Binding-site contacts:
Ligand atom C2 contacts residue HIS189 of chain 1.A at 4.0 Å.
Ligand atom O1 contacts residue TYR178 of chain 1.A at 3.6 Å.
Ligand atom O contacts residue ASN199 of chain 1.A at 3.9 Å.
Ligand atom C2 contacts residue TYR178 of chain 1.A at 3.7 Å (hydrophobic).
Ligand atom N contacts residue HIS189 of chain 1.A at 4.0 Å.
Ligand atom C3 contacts residue HIS189 of chain 1.A at 3.5 Å.
Ligand atom C contacts residue GLU191 of chain 1.A at 3.6 Å.
Ligand atom N2 contacts residue HIS277 of chain 1.A at 3.3 Å (h-bond).
Ligand atom C4 contacts residue ZN1 of chain 1.E at 3.2 Å.
Ligand atom C5 contacts residue ASN199 of chain 1.A at 3.9 Å.
Ligand atom C8 contacts residue LYS207 of chain 1.A at 4.0 Å.
Ligand atom N2 contacts residue HIS189 of chain 1.A at 3.2 Å (h-bond).
Ligand atom S contacts residue LYS242 of chain 1.A at 3.6 Å.
Ligand atom C5 contacts residue TRP209 of chain 1.A at 3.7 Å (hydrophobic).
Ligand atom C6 contacts residue PHE186 of chain 1.A at 3.5 Å (hydrophobic).
Ligand atom C8 contacts residue TYR133 of chain 1.A at 3.3 Å (hydrophobic).
Ligand atom O1 contacts residue PHE186 of chain 1.A at 3.7 Å.
Ligand atom N contacts residue ZN1 of chain 1.E at 3.9 Å.
Ligand atom O contacts residue LYS207 of chain 1.A at 2.8 Å (salt-bridge).
Ligand atom N1 contacts residue HIS189 of chain 1.A at 2.9 Å (h-bond).
Ligand atom C3 contacts residue ZN1 of chain 1.E at 3.0 Å.
Ligand atom O1 contacts residue TYR133 of chain 1.A at 2.6 Å (h-bond).
Ligand atom N1 contacts residue ZN1 of chain 1.E at 2.3 Å.
Ligand atom C contacts residue ZN1 of chain 1.E at 3.4 Å.
Ligand atom C5 contacts residue PHE186 of chain 1.A at 3.5 Å (hydrophobic).
Ligand atom C7 contacts residue PHE186 of chain 1.A at 3.8 Å (hydrophobic).
Ligand atom N contacts residue GLU191 of chain 1.A at 2.9 Å (salt-bridge).
Ligand atom O contacts residue TYR133 of chain 1.A at 3.3 Å (h-bond).
Ligand atom C contacts residue HIS189 of chain 1.A at 3.5 Å.
Ligand atom C contacts residue LYS242 of chain 1.A at 4.0 Å.
Ligand atom N2 contacts residue ZN1 of chain 1.E at 2.1 Å.
Ligand atom O contacts residue PHE186 of chain 1.A at 3.5 Å.
Ligand atom N1 contacts residue GLU191 of chain 1.A at 3.2 Å (salt-bridge).
Ligand atom C4 contacts residue PHE186 of chain 1.A at 3.7 Å (hydrophobic).
Ligand atom C4 contacts residue HIS277 of chain 1.A at 3.6 Å.
Ligand atom C1 contacts residue HIS189 of chain 1.A at 3.2 Å.
Ligand atom C4 contacts residue TRP209 of chain 1.A at 3.6 Å (hydrophobic).
Ligand atom C1 contacts residue ZN1 of chain 1.E at 3.0 Å.
Ligand atom C8 contacts residue PHE186 of chain 1.A at 3.4 Å (hydrophobic).
Ligand atom N contacts residue LYS242 of chain 1.A at 4.1 Å.

A small-molecule ligand and the protein it binds are described below.
Small molecule (SMILES): Nc1nc(-c2cc(C(=O)O)ccn2)cs1

Sequence of chain 1.A:
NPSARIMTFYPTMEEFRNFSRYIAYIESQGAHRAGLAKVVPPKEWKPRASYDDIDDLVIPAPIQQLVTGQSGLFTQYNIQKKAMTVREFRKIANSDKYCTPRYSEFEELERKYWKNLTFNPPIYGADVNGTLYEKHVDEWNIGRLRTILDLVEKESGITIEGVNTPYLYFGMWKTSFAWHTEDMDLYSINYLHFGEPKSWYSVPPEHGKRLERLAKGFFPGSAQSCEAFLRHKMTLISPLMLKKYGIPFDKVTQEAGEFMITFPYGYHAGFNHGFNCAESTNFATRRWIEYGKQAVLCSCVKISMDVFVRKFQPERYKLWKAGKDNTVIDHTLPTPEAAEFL